Sequence of chain 1.A:
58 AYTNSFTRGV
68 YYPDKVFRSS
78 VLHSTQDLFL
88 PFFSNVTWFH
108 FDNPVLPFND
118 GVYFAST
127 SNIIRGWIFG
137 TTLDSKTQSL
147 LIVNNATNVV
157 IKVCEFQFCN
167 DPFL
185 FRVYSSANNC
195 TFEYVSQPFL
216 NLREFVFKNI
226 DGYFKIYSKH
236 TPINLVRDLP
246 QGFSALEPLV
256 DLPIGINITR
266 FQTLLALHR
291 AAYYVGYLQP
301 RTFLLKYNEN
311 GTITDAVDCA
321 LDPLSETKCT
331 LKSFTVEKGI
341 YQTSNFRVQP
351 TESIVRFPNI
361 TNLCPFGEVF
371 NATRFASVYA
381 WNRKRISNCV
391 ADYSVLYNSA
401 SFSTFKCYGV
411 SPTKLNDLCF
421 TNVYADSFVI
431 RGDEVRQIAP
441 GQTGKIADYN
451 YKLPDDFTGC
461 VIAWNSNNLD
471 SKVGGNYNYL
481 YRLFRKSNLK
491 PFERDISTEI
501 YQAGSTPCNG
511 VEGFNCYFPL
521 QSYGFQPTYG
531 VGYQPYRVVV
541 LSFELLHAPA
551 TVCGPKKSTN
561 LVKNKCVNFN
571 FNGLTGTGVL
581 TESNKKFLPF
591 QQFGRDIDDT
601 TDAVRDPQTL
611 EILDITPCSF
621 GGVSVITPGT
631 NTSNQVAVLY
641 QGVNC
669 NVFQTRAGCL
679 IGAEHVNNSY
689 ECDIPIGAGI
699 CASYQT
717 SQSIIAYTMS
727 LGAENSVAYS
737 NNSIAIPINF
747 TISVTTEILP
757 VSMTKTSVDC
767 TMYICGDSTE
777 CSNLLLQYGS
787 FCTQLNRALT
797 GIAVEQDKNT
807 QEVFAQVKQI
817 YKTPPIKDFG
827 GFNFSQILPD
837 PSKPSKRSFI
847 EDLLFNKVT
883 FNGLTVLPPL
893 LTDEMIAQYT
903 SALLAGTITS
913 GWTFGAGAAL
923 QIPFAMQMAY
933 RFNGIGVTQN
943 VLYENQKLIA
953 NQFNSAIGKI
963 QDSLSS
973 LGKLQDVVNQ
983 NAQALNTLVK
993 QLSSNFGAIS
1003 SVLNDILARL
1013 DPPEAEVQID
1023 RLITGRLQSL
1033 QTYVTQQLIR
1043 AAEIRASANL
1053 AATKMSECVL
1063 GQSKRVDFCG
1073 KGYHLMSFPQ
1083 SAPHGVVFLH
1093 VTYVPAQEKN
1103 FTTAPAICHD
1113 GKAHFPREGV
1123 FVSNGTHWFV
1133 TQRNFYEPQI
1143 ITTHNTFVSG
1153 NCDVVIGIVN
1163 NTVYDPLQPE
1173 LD

Sequence of chain 1.F:
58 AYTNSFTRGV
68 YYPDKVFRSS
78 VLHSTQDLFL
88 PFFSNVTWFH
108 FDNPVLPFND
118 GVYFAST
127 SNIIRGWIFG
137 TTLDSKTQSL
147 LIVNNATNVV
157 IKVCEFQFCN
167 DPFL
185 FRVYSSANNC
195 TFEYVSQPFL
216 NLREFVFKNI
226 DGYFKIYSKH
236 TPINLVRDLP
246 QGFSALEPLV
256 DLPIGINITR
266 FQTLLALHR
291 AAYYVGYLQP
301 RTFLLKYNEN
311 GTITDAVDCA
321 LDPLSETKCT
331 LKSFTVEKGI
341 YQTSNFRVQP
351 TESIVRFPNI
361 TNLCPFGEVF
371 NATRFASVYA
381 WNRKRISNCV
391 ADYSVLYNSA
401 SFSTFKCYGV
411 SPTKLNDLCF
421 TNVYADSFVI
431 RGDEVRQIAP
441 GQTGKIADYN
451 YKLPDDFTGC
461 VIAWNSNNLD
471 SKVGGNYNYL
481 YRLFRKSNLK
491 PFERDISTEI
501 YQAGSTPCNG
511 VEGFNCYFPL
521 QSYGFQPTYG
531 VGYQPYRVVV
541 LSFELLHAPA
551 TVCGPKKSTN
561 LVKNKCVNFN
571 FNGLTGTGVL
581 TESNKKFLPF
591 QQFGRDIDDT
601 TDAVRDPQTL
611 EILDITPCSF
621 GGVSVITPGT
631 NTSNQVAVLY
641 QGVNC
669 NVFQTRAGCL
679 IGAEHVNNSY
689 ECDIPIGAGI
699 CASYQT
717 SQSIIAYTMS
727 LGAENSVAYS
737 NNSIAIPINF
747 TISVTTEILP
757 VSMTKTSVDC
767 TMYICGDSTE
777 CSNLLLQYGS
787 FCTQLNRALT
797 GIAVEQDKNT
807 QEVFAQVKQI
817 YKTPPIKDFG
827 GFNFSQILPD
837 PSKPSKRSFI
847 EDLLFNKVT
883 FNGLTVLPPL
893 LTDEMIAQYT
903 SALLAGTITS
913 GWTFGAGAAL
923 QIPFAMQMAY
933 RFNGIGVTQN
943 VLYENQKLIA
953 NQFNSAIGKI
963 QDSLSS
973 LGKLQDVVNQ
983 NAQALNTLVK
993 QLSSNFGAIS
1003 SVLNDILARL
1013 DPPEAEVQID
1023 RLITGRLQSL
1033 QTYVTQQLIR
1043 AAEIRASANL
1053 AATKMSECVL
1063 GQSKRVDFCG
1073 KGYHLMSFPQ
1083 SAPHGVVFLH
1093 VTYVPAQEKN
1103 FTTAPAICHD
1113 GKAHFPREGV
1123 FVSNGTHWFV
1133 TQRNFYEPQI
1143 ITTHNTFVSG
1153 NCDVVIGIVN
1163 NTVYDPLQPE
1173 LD

A small-molecule ligand and the protein it binds are described below.
Small molecule (SMILES): CC(=O)N[C@@H]1[C@@H](O)[C@H](O)[C@@H](CO)O[C@H]1O

Binding-site contacts:
Ligand atom C3 contacts residue ASN737 of chain 1.F at 3.8 Å.
Ligand atom C4 contacts residue ASN737 of chain 1.F at 4.2 Å.
Ligand atom N2 contacts residue ASN737 of chain 1.F at 2.9 Å (h-bond).
Ligand atom C8 contacts residue ASN737 of chain 1.F at 4.3 Å.
Ligand atom C1 contacts residue ASN737 of chain 1.F at 1.4 Å.
Ligand atom C5 contacts residue ASN737 of chain 1.F at 3.7 Å.
Ligand atom O5 contacts residue ASN737 of chain 1.F at 2.4 Å (h-bond).
Ligand atom O7 contacts residue ASP824 of chain 1.A at 4.2 Å.
Ligand atom C2 contacts residue ASN737 of chain 1.F at 2.5 Å.
Ligand atom O7 contacts residue ASN737 of chain 1.F at 3.1 Å (h-bond).
Ligand atom C8 contacts residue ILE1158 of chain 1.F at 4.4 Å (hydrophobic).
Ligand atom C1 contacts residue ASP824 of chain 1.A at 4.2 Å.
Ligand atom O5 contacts residue ASP824 of chain 1.A at 4.0 Å.
Ligand atom C7 contacts residue ASN737 of chain 1.F at 3.2 Å.